Binding-site contacts:
Ligand atom CE1 contacts residue GLY993 of chain 1.D at 3.4 Å.
Ligand atom O contacts residue SER965 of chain 1.D at 2.9 Å.
Ligand atom NH2 contacts residue TYR609 of chain 1.D at 2.7 Å (h-bond).
Ligand atom OE4 contacts residue ASN915 of chain 1.D at 3.5 Å (h-bond).
Ligand atom O3 contacts residue ARG132 of chain 1.D at 3.4 Å (salt-bridge).
Ligand atom C1 contacts residue ASP936 of chain 1.C at 3.6 Å.
Ligand atom O contacts residue GLY917 of chain 1.D at 2.8 Å.
Ligand atom OE5 contacts residue TRP988 of chain 1.D at 2.9 Å.
Ligand atom C7 contacts residue SER965 of chain 1.D at 2.0 Å.
Ligand atom CE1 contacts residue PHE1011 of chain 1.D at 3.3 Å (hydrophobic).
Ligand atom CD1 contacts residue GLY993 of chain 1.D at 3.5 Å.
Ligand atom C8 contacts residue GLY916 of chain 1.D at 3.5 Å.
Ligand atom OE4 contacts residue ALA963 of chain 1.D at 3.4 Å.
Ligand atom O contacts residue GLY916 of chain 1.D at 3.5 Å (h-bond).
Ligand atom C7 contacts residue ASP966 of chain 1.D at 3.1 Å.
Ligand atom CD4 contacts residue GLY964 of chain 1.D at 3.5 Å.
Ligand atom CA1 contacts residue GLY918 of chain 1.D at 3.1 Å.
Ligand atom CB3 contacts residue GLY916 of chain 1.D at 3.4 Å.
Ligand atom O1 contacts residue SER965 of chain 1.D at 1.6 Å.
Ligand atom O contacts residue ASP966 of chain 1.D at 3.4 Å (salt-bridge).
Ligand atom C2 contacts residue ILE994 of chain 1.D at 3.3 Å (hydrophobic).
Ligand atom OE4 contacts residue GLY964 of chain 1.D at 2.6 Å (h-bond).
Ligand atom C6 contacts residue SER965 of chain 1.D at 2.4 Å.
Ligand atom CA1 contacts residue SER965 of chain 1.D at 3.5 Å.
Ligand atom O contacts residue GLY918 of chain 1.D at 2.2 Å (h-bond).
Ligand atom N1 contacts residue SER965 of chain 1.D at 3.3 Å.
Ligand atom C3 contacts residue THR995 of chain 1.D at 3.0 Å.
Ligand atom O3 contacts residue ARG131 of chain 1.D at 3.3 Å (salt-bridge).
Ligand atom CD6 contacts residue ARG131 of chain 1.D at 2.9 Å.
Ligand atom OXT contacts residue ARG132 of chain 1.D at 3.1 Å.
Ligand atom N contacts residue GLY918 of chain 1.D at 2.8 Å (h-bond).
Ligand atom OE4 contacts residue TYR962 of chain 1.D at 3.2 Å (h-bond).
Ligand atom CG3 contacts residue ARG132 of chain 1.D at 3.5 Å.
Ligand atom N2 contacts residue GLY916 of chain 1.D at 3.0 Å (h-bond).
Ligand atom C6 contacts residue GLY918 of chain 1.D at 3.3 Å.
Ligand atom C2 contacts residue THR995 of chain 1.D at 3.0 Å.
Ligand atom NH1 contacts residue TYR609 of chain 1.D at 3.6 Å.
Ligand atom O12 contacts residue ILE994 of chain 1.D at 3.5 Å (h-bond).
Ligand atom O1 contacts residue ASP966 of chain 1.D at 1.9 Å (salt-bridge).
Ligand atom CZ1 contacts residue ASP936 of chain 1.C at 3.2 Å.

Sequence of chain 1.C:
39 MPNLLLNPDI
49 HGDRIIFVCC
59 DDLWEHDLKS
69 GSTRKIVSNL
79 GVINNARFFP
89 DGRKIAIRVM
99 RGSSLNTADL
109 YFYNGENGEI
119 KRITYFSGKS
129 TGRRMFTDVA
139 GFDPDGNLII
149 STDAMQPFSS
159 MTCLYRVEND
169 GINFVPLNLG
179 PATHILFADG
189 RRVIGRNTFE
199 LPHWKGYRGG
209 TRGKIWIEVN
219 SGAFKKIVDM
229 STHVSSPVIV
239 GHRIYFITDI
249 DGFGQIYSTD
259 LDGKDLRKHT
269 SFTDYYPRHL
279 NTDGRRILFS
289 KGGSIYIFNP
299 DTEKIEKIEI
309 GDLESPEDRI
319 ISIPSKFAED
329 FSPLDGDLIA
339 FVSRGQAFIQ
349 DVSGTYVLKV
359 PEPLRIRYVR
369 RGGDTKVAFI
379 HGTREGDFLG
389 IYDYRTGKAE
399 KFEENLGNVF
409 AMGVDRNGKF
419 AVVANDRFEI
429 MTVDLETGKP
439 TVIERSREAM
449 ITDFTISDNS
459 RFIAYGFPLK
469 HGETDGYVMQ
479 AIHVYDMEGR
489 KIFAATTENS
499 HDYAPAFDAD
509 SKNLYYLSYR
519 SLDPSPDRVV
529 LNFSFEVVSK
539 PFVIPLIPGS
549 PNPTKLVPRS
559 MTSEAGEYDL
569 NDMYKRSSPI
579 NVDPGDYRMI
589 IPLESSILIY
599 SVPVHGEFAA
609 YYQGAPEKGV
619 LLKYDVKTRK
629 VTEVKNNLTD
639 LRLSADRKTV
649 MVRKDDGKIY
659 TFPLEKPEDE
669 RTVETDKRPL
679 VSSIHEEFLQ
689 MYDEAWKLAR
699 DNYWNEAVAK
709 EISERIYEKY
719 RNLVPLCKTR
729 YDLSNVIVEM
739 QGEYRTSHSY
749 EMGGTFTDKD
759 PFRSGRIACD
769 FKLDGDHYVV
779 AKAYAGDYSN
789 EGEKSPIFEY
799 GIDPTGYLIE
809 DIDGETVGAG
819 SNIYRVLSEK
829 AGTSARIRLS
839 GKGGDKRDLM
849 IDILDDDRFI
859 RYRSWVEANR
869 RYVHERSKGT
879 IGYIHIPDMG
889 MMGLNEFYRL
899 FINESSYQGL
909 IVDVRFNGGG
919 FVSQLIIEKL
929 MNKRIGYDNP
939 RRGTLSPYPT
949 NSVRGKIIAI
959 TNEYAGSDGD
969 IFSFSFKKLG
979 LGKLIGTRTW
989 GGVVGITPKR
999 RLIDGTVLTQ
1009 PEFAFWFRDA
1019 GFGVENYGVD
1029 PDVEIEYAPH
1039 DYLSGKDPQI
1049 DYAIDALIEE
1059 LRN

This protein binds this small molecule.
Small molecule (SMILES): N=C(N)NCCC[C@H](NC(=O)C(=O)C(CC1CCCCC1)NC(=O)OCc1ccccc1)C(=O)N[C@@H](CCC(=O)O)C(=O)N[C@@H](CC1CCCCC1)C(=O)O

Sequence of chain 1.D:
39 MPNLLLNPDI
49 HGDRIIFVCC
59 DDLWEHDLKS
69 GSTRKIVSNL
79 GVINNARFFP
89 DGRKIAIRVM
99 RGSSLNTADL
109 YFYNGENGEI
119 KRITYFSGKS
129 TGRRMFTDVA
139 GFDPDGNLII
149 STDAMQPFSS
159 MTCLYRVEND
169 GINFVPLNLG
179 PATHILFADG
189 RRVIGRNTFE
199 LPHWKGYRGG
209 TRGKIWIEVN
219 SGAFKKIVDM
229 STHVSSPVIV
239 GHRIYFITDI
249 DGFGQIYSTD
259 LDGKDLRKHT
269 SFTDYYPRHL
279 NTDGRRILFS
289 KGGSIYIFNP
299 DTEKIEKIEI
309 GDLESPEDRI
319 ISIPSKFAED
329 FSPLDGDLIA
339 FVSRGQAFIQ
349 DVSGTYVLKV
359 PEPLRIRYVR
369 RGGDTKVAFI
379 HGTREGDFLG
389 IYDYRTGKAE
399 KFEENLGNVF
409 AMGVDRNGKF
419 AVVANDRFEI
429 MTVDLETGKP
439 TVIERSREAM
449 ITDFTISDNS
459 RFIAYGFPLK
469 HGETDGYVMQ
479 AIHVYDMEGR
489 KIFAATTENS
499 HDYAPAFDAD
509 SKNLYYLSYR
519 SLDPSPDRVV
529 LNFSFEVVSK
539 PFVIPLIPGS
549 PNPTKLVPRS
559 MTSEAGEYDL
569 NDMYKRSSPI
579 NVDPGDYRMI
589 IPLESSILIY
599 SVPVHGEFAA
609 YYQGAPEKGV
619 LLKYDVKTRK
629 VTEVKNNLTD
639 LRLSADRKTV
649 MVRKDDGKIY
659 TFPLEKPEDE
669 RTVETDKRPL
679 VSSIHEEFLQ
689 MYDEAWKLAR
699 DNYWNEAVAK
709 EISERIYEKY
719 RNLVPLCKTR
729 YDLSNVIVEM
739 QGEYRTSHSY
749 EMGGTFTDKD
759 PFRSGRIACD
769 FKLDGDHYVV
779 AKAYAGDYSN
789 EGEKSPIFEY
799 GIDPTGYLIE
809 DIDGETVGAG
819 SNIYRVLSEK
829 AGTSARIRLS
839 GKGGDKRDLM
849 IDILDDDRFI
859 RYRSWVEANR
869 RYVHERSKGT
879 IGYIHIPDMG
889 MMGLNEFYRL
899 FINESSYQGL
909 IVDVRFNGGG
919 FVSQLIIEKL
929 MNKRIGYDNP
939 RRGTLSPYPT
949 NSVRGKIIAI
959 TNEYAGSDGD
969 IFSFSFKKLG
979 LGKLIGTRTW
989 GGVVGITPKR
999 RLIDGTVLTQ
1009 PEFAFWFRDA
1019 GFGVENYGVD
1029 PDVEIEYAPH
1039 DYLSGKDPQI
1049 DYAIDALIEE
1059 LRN